The protein below binds the small molecule below.
Small molecule (SMILES): CC(=O)N[C@@H]1[C@@H](O)[C@H](O)[C@@H](CO)O[C@H]1O

Sequence of chain 1.A:
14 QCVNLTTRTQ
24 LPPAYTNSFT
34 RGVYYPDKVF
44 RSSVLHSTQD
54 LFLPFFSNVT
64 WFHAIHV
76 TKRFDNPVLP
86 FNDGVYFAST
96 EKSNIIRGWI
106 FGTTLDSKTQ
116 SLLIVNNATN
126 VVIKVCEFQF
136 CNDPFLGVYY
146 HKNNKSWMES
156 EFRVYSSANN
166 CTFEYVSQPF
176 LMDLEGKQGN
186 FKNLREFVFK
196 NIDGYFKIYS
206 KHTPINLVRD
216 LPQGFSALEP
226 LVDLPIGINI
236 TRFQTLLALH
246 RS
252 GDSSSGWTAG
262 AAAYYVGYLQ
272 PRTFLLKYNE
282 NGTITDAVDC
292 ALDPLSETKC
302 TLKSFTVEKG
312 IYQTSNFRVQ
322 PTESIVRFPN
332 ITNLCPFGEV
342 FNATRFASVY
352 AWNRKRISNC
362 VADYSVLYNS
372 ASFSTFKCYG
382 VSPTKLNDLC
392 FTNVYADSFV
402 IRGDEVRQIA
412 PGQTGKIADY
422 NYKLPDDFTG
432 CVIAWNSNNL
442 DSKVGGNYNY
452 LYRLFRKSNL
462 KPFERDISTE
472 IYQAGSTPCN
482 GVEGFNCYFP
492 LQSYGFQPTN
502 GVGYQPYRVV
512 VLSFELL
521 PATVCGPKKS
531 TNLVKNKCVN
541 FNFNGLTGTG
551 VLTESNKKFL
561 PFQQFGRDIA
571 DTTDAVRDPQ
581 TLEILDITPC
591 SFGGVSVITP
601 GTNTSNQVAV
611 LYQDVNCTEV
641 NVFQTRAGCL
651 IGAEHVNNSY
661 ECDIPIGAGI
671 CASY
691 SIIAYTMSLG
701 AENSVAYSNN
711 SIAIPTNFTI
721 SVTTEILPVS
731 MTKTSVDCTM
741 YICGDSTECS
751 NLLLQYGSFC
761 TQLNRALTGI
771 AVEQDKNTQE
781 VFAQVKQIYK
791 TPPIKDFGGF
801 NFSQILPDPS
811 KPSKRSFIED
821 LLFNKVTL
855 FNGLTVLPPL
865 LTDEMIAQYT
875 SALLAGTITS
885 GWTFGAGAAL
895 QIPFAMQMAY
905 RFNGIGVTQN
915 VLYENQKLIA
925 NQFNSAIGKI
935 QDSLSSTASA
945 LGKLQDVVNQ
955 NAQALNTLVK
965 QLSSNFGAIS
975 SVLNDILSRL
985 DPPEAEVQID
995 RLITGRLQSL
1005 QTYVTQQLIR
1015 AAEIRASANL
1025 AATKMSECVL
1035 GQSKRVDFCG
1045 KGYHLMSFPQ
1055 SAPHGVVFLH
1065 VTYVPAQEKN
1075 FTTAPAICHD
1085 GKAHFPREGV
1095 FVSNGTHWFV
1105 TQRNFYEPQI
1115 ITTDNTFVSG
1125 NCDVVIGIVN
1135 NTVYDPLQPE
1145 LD

Binding-site contacts:
Ligand atom O6 contacts residue ASP796 of chain 1.A at 4.3 Å.
Ligand atom C5 contacts residue ASN709 of chain 1.C at 3.7 Å.
Ligand atom C3 contacts residue ASN709 of chain 1.C at 3.8 Å.
Ligand atom C4 contacts residue ASN709 of chain 1.C at 4.2 Å.
Ligand atom N2 contacts residue ASN710 of chain 1.C at 4.2 Å.
Ligand atom C8 contacts residue GLY1131 of chain 1.C at 3.3 Å.
Ligand atom C7 contacts residue GLY1131 of chain 1.C at 4.1 Å.
Ligand atom N2 contacts residue ASN709 of chain 1.C at 2.8 Å (h-bond).
Ligand atom C8 contacts residue PRO1079 of chain 1.C at 4.5 Å (hydrophobic).
Ligand atom C8 contacts residue ASN710 of chain 1.C at 4.1 Å.
Ligand atom O7 contacts residue ASN709 of chain 1.C at 2.9 Å (h-bond).
Ligand atom O7 contacts residue ILE1130 of chain 1.C at 4.5 Å.
Ligand atom O5 contacts residue ASN709 of chain 1.C at 2.4 Å (h-bond).
Ligand atom C2 contacts residue ASN709 of chain 1.C at 2.4 Å.
Ligand atom C1 contacts residue ASN709 of chain 1.C at 1.4 Å.
Ligand atom O5 contacts residue ASP796 of chain 1.A at 4.4 Å.
Ligand atom C7 contacts residue ASN709 of chain 1.C at 3.0 Å.
Ligand atom C8 contacts residue ASN709 of chain 1.C at 4.2 Å.
Ligand atom C8 contacts residue ILE1130 of chain 1.C at 4.3 Å (hydrophobic).

Sequence of chain 1.C:
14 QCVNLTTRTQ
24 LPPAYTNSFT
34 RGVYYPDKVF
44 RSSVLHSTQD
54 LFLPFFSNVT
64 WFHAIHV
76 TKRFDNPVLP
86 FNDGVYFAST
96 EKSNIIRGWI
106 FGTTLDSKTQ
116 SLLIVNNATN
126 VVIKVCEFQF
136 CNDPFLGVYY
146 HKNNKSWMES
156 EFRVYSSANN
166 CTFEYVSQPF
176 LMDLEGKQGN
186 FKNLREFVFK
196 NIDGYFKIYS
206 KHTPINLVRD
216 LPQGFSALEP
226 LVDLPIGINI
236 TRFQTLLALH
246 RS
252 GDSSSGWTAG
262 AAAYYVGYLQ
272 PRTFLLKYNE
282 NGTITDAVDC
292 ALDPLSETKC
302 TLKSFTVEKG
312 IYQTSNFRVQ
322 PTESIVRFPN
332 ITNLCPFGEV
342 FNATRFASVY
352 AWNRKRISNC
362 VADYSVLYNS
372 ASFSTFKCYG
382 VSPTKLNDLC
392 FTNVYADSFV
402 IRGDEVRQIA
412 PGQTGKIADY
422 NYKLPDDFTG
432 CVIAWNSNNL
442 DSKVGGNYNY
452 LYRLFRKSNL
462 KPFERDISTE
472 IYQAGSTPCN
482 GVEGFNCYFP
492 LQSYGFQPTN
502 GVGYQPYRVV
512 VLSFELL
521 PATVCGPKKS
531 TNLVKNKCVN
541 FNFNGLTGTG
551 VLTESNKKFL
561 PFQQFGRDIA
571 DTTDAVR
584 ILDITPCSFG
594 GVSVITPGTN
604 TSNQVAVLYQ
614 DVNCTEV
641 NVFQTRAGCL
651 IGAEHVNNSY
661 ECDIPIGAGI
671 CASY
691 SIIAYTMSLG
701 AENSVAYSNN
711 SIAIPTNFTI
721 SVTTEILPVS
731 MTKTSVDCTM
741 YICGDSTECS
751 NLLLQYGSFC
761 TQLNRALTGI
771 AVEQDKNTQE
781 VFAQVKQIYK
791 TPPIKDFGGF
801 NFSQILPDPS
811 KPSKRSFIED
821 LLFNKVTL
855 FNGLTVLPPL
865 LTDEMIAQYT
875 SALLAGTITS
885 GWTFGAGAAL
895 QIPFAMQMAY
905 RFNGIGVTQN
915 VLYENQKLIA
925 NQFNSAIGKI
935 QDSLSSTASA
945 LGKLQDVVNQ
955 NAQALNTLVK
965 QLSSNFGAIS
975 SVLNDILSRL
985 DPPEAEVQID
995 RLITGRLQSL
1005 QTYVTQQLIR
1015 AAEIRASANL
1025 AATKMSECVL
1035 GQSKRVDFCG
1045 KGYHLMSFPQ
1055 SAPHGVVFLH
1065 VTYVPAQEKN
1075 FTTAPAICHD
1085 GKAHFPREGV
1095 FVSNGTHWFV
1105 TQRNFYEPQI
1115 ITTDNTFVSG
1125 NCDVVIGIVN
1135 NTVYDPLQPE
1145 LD